Binding-site contacts:
Ligand atom CE2 contacts residue PHE17 of chain 1.A at 3.8 Å (hydrophobic).
Ligand atom CA contacts residue LYS263 of chain 1.A at 3.9 Å.
Ligand atom CA contacts residue LYS263 of chain 1.A at 3.6 Å.
Ligand atom CD1 contacts residue TRP264 of chain 1.A at 3.8 Å (hydrophobic).
Ligand atom N contacts residue VAL265 of chain 1.A at 2.8 Å (h-bond).
Ligand atom CE1 contacts residue ASP19 of chain 1.A at 3.1 Å.
Ligand atom CZ contacts residue ASP19 of chain 1.A at 3.1 Å.
Ligand atom O contacts residue VAL265 of chain 1.A at 2.9 Å (h-bond).
Ligand atom CA contacts residue ARG266 of chain 1.A at 3.8 Å.
Ligand atom CE contacts residue TRP264 of chain 1.A at 3.3 Å (hydrophobic).
Ligand atom CE2 contacts residue ARG266 of chain 1.A at 3.5 Å.
Ligand atom OH contacts residue PHE17 of chain 1.A at 3.7 Å.
Ligand atom C contacts residue VAL265 of chain 1.A at 3.6 Å (hydrophobic).
Ligand atom OH contacts residue ARG266 of chain 1.A at 3.1 Å (salt-bridge).
Ligand atom O contacts residue TRP264 of chain 1.A at 3.4 Å.
Ligand atom CA contacts residue VAL265 of chain 1.A at 3.4 Å (hydrophobic).
Ligand atom CD1 contacts residue ARG266 of chain 1.A at 3.7 Å.
Ligand atom CZ contacts residue ARG266 of chain 1.A at 3.1 Å.
Ligand atom CA contacts residue VAL265 of chain 1.A at 3.7 Å (hydrophobic).
Ligand atom N contacts residue TRP264 of chain 1.A at 3.7 Å.
Ligand atom O contacts residue VAL265 of chain 1.A at 3.7 Å.
Ligand atom OH contacts residue ASP19 of chain 1.A at 2.6 Å (salt-bridge).
Ligand atom CD contacts residue TRP264 of chain 1.A at 3.9 Å (hydrophobic).
Ligand atom OH contacts residue LYS46 of chain 1.A at 3.0 Å.
Ligand atom CE1 contacts residue ARG266 of chain 1.A at 3.5 Å.
Ligand atom CE1 contacts residue PHE17 of chain 1.A at 3.6 Å (hydrophobic).
Ligand atom C contacts residue ARG266 of chain 1.A at 3.5 Å.
Ligand atom CB contacts residue LYS263 of chain 1.A at 3.6 Å.
Ligand atom CE contacts residue LEU18 of chain 1.A at 3.7 Å (hydrophobic).
Ligand atom C contacts residue TRP264 of chain 1.A at 3.8 Å (hydrophobic).
Ligand atom SD contacts residue LEU247 of chain 1.A at 3.9 Å.
Ligand atom CD1 contacts residue VAL265 of chain 1.A at 3.8 Å (hydrophobic).
Ligand atom N contacts residue ARG266 of chain 1.A at 3.7 Å.
Ligand atom CE1 contacts residue LEU18 of chain 1.A at 3.8 Å (hydrophobic).
Ligand atom CZ contacts residue PHE17 of chain 1.A at 3.7 Å (hydrophobic).
Ligand atom CD2 contacts residue PHE17 of chain 1.A at 3.9 Å (hydrophobic).
Ligand atom CE contacts residue LYS263 of chain 1.A at 3.7 Å.
Ligand atom C contacts residue LYS263 of chain 1.A at 3.8 Å.
Ligand atom N contacts residue LYS263 of chain 1.A at 2.9 Å (salt-bridge).
Ligand atom O contacts residue ARG266 of chain 1.A at 3.4 Å.

Sequence of chain 1.A:
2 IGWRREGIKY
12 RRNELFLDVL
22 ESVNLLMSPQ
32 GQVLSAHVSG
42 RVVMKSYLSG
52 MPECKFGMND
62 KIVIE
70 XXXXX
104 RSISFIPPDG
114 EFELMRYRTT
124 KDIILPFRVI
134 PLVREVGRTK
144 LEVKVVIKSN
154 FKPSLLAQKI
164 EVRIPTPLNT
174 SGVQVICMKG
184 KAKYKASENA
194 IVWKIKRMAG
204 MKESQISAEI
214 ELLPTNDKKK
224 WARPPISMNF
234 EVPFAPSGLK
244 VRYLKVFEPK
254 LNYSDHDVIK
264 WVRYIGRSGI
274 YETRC

This small molecule binds to this protein.
Small molecule (SMILES): CSCC[C@H](NC(=O)[C@@H]1CCCN1C(=O)[C@H](CCSC)NC(=O)[C@H](Cc1ccc(O)cc1)NC(=O)CN)C(=O)N[C@H](C=O)CO